Binding-site contacts:
Ligand atom O4 contacts residue VAL359 of chain 1.A at 3.3 Å (h-bond).
Ligand atom C2 contacts residue ASN362 of chain 1.A at 4.0 Å.
Ligand atom C4 contacts residue VAL359 of chain 1.A at 4.0 Å (hydrophobic).
Ligand atom C5 contacts residue GLN298 of chain 1.A at 4.0 Å.
Ligand atom O5 contacts residue ASN342 of chain 1.A at 3.8 Å.
Ligand atom C3 contacts residue GLN298 of chain 1.A at 4.5 Å.
Ligand atom C5 contacts residue VAL359 of chain 1.A at 3.4 Å (hydrophobic).
Ligand atom C3 contacts residue ASN362 of chain 1.A at 3.5 Å.
Ligand atom O3 contacts residue ASN309 of chain 1.A at 3.2 Å (h-bond).
Ligand atom O3 contacts residue ASN362 of chain 1.A at 2.8 Å (h-bond).
Ligand atom O2 contacts residue GLN298 of chain 1.A at 4.4 Å.
Ligand atom O4 contacts residue GLY360 of chain 1.A at 4.0 Å.
Ligand atom C6 contacts residue LEU341 of chain 1.A at 4.2 Å (hydrophobic).
Ligand atom C3 contacts residue ASN309 of chain 1.A at 4.2 Å.
Ligand atom O4 contacts residue VAL359 of chain 1.A at 3.6 Å.
Ligand atom O5 contacts residue LEU341 of chain 1.A at 4.0 Å.
Ligand atom C2 contacts residue ASN309 of chain 1.A at 3.8 Å.
Ligand atom C4 contacts residue GLN298 of chain 1.A at 4.0 Å.
Ligand atom O4 contacts residue ASN361 of chain 1.A at 3.1 Å (h-bond).
Ligand atom C4 contacts residue ASN361 of chain 1.A at 4.3 Å.
Ligand atom C4 contacts residue ASN362 of chain 1.A at 3.4 Å.
Ligand atom C2 contacts residue GLN298 of chain 1.A at 3.6 Å.
Ligand atom C5 contacts residue ASN342 of chain 1.A at 3.3 Å.
Ligand atom C6 contacts residue ASN342 of chain 1.A at 3.2 Å.
Ligand atom C1 contacts residue ASN342 of chain 1.A at 4.5 Å.
Ligand atom O3 contacts residue THR300 of chain 1.A at 4.5 Å.
Ligand atom O2 contacts residue GLN305 of chain 1.A at 3.7 Å.
Ligand atom C2 contacts residue GLN305 of chain 1.A at 4.3 Å.
Ligand atom C1 contacts residue LEU341 of chain 1.A at 4.2 Å (hydrophobic).
Ligand atom O2 contacts residue ASN309 of chain 1.A at 3.5 Å (h-bond).
Ligand atom C1 contacts residue GLN298 of chain 1.A at 4.0 Å.
Ligand atom O4 contacts residue ASN362 of chain 1.A at 3.5 Å (h-bond).
Ligand atom C6 contacts residue THR300 of chain 1.A at 4.4 Å.
Ligand atom O5 contacts residue GLN298 of chain 1.A at 3.5 Å.

This protein binds this small molecule.
Small molecule (SMILES): OC[C@H]1O[C@@H](O)[C@H](O)[C@@H](O)[C@@H]1O[C@@H]1O[C@H](CO[C@H]2OC[C@@H](O)[C@H](O)[C@H]2O)[C@@H](O[C@@H]2O[C@H](CO[C@H]3OC[C@@H](O)[C@H](O)[C@H]3O)[C@@H](O)[C@H](O)[C@H]2O)[C@H](O)[C@H]1O

Sequence of chain 1.A:
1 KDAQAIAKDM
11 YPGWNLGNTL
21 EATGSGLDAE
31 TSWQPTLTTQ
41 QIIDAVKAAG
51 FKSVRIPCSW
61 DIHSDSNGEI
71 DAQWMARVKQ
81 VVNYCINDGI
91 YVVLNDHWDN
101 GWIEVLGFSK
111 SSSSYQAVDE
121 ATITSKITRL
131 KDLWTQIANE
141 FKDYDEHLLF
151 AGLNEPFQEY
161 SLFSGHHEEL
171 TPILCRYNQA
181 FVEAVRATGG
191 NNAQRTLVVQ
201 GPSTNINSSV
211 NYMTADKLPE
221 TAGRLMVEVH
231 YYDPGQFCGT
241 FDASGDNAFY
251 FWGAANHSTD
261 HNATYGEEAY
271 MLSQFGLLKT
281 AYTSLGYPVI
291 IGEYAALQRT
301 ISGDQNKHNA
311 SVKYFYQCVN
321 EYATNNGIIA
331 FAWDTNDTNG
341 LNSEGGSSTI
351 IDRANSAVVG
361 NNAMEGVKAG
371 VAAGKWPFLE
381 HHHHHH